Binding-site contacts:
Ligand atom CD contacts residue HIS277 of chain 5.V at 3.9 Å.
Ligand atom CB contacts residue LEU286 of chain 5.V at 3.9 Å (hydrophobic).
Ligand atom C contacts residue THR235 of chain 5.V at 3.6 Å.
Ligand atom CD1 contacts residue TYR91 of chain 5.V at 3.9 Å (hydrophobic).
Ligand atom O contacts residue TYR94 of chain 5.V at 2.9 Å.
Ligand atom CG1 contacts residue VAL280 of chain 5.V at 4.0 Å (hydrophobic).
Ligand atom CB contacts residue TYR238 of chain 5.V at 3.6 Å (hydrophobic).
Ligand atom C contacts residue TYR94 of chain 5.V at 4.0 Å (hydrophobic).
Ligand atom N contacts residue ASN227 of chain 5.V at 3.0 Å (h-bond).
Ligand atom CD contacts residue TYR273 of chain 5.V at 3.3 Å (hydrophobic).
Ligand atom CG2 contacts residue HIS277 of chain 5.V at 3.3 Å.
Ligand atom CG contacts residue HIS277 of chain 5.V at 3.8 Å.
Ligand atom C contacts residue ASN227 of chain 5.V at 3.5 Å.
Ligand atom N contacts residue THR235 of chain 5.V at 3.9 Å.
Ligand atom CA contacts residue THR235 of chain 5.V at 3.6 Å.
Ligand atom CG2 contacts residue GLU236 of chain 5.V at 3.3 Å.
Ligand atom CG contacts residue TYR273 of chain 5.V at 3.6 Å (hydrophobic).
Ligand atom O contacts residue LEU286 of chain 5.V at 3.2 Å.
Ligand atom CB contacts residue HIS277 of chain 5.V at 3.7 Å.
Ligand atom N contacts residue THR235 of chain 5.V at 3.5 Å (h-bond).
Ligand atom CG2 contacts residue PHE278 of chain 5.V at 3.7 Å (hydrophobic).
Ligand atom O contacts residue HIS277 of chain 5.V at 3.4 Å.
Ligand atom C contacts residue THR235 of chain 5.V at 3.6 Å.
Ligand atom O contacts residue ASN227 of chain 5.V at 3.6 Å.
Ligand atom N contacts residue TYR273 of chain 5.V at 3.9 Å.
Ligand atom CG2 contacts residue LEU286 of chain 5.V at 3.7 Å (hydrophobic).
Ligand atom O contacts residue LYS234 of chain 5.V at 3.6 Å.
Ligand atom O contacts residue THR235 of chain 5.V at 3.1 Å (h-bond).
Ligand atom CB contacts residue ASP233 of chain 5.V at 3.0 Å.
Ligand atom C contacts residue LEU286 of chain 5.V at 3.8 Å (hydrophobic).
Ligand atom O contacts residue THR235 of chain 5.V at 3.0 Å (h-bond).
Ligand atom C contacts residue THR235 of chain 5.V at 3.6 Å.
Ligand atom CG contacts residue LYS234 of chain 5.V at 3.3 Å.
Ligand atom CG1 contacts residue TYR94 of chain 5.V at 3.8 Å (hydrophobic).
Ligand atom CG contacts residue ASP233 of chain 5.V at 3.0 Å.
Ligand atom O contacts residue ASN281 of chain 5.V at 2.6 Å (h-bond).
Ligand atom C contacts residue ASN281 of chain 5.V at 3.8 Å.
Ligand atom CD1 contacts residue TYR94 of chain 5.V at 3.5 Å (hydrophobic).
Ligand atom CA contacts residue ASN227 of chain 5.V at 3.7 Å.
Ligand atom CG2 contacts residue ASN281 of chain 5.V at 3.6 Å.

Sequence of chain 5.V:
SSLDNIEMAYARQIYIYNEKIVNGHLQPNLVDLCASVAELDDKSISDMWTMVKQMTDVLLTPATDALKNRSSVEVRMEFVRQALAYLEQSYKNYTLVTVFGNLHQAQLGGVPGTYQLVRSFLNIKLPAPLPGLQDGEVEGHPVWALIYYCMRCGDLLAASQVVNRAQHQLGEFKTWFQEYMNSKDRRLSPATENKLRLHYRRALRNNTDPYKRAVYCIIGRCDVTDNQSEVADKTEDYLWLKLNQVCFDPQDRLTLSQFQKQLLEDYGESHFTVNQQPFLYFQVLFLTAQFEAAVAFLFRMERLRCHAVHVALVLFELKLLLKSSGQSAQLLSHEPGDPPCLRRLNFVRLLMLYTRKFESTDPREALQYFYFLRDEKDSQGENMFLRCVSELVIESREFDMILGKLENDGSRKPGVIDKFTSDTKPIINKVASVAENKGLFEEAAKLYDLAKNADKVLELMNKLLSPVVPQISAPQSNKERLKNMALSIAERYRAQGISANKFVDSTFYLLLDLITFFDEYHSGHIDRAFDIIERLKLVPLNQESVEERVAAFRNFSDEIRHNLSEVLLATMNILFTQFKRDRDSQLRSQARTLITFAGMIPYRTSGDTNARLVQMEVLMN

The protein below binds the small molecule below.
Small molecule (SMILES): CC[C@H](C)[C@H](NC(=O)[C@H](CO)NC(=O)[C@H](CCCN=C(N)N)NC(=O)[C@@H](NC(=O)[C@@H]1CCCN1C(=O)[C@@H]1CCCN1C(=O)[C@H](C)N)C(C)C)C(=O)N[C@H](C=O)Cc1ccc(O)cc1